Binding-site contacts:
Ligand atom O3' contacts residue GLY21 of chain 1.F at 3.8 Å.
Ligand atom O4' contacts residue ARG31 of chain 1.F at 3.8 Å.
Ligand atom N4 contacts residue GLY17 of chain 1.F at 3.7 Å.
Ligand atom N4 contacts residue GLU42 of chain 1.F at 2.8 Å (salt-bridge).
Ligand atom N3 contacts residue ARG48 of chain 1.F at 3.0 Å (salt-bridge).
Ligand atom N4 contacts residue GLY13 of chain 1.F at 3.2 Å (h-bond).
Ligand atom O2 contacts residue ARG48 of chain 1.F at 2.8 Å (salt-bridge).
Ligand atom N3 contacts residue LYS22 of chain 1.F at 3.6 Å.
Ligand atom C2' contacts residue GLY17 of chain 1.F at 3.6 Å.
Ligand atom C4' contacts residue GLY24 of chain 1.F at 3.7 Å.
Ligand atom O2 contacts residue ILE20 of chain 1.F at 3.5 Å.
Ligand atom C4 contacts residue GLU42 of chain 1.F at 3.5 Å.
Ligand atom C2 contacts residue ILE20 of chain 1.F at 3.5 Å (hydrophobic).
Ligand atom C6 contacts residue SER18 of chain 1.F at 3.7 Å.
Ligand atom O2 contacts residue VAL27 of chain 1.F at 3.7 Å.
Ligand atom N7 contacts residue SER18 of chain 1.F at 3.5 Å (h-bond).
Ligand atom N4 contacts residue ILE40 of chain 1.F at 3.0 Å (h-bond).
Ligand atom C5' contacts residue GLY21 of chain 1.F at 3.8 Å.
Ligand atom C5 contacts residue SER18 of chain 1.F at 3.6 Å.
Ligand atom C8 contacts residue GLY17 of chain 1.F at 3.4 Å.
Ligand atom OP1 contacts residue LYS22 of chain 1.F at 3.1 Å (salt-bridge).
Ligand atom C2 contacts residue GLU42 of chain 1.F at 3.5 Å.
Ligand atom C2 contacts residue ARG48 of chain 1.F at 3.7 Å.
Ligand atom C5 contacts residue GLY17 of chain 1.F at 3.8 Å.
Ligand atom OP1 contacts residue LYS23 of chain 1.F at 2.7 Å (salt-bridge).
Ligand atom O2 contacts residue ARG31 of chain 1.F at 2.9 Å (salt-bridge).
Ligand atom C4' contacts residue ILE20 of chain 1.F at 3.8 Å (hydrophobic).
Ligand atom C4 contacts residue GLY17 of chain 1.F at 3.6 Å.
Ligand atom O4' contacts residue ILE20 of chain 1.F at 3.4 Å.
Ligand atom N3 contacts residue GLU42 of chain 1.F at 2.6 Å (salt-bridge).
Ligand atom O4 contacts residue ARG37 of chain 1.F at 3.7 Å.
Ligand atom N3 contacts residue GLY21 of chain 1.F at 3.8 Å.
Ligand atom N9 contacts residue GLY17 of chain 1.F at 3.3 Å (h-bond).
Ligand atom O2 contacts residue GLU42 of chain 1.F at 3.5 Å (salt-bridge).
Ligand atom C4' contacts residue LYS22 of chain 1.F at 3.6 Å.
Ligand atom O4' contacts residue LYS22 of chain 1.F at 3.4 Å.
Ligand atom N7 contacts residue GLY17 of chain 1.F at 3.5 Å.
Ligand atom N6 contacts residue SER18 of chain 1.F at 3.3 Å (h-bond).
Ligand atom O4' contacts residue GLY24 of chain 1.F at 3.4 Å.
Ligand atom O3' contacts residue LYS22 of chain 1.F at 3.6 Å.

Sequence of chain 1.F:
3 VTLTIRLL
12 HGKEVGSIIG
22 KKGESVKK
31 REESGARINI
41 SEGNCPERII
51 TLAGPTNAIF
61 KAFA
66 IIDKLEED

This protein binds this small molecule.
Small molecule (SMILES): Cc1cn([C@H]2C[C@H](O)[C@@H](CO[P](=O)(O)O[C@H]3C[C@H](n4ccc(N)nc4=O)O[C@@H]3CO[P](=O)(O)O[C@H]3C[C@H](n4ccc(N)nc4=O)O[C@@H]3CO[P](=O)(O)O[C@H]3C[C@H](n4ccc(N)nc4=O)O[C@@H]3CO[P](=O)(O)O[C@H]3C[C@H](n4cnc5c(N)ncnc54)O[C@@H]3CO)O2)c(=O)[nH]c1=O